A small-molecule ligand and the protein it binds are described below.
Small molecule (SMILES): C=CCNc1nc(N)c(C(=O)c2ccc3ccccc3c2)s1

Binding-site contacts:
Ligand atom C21 contacts residue GLN139 of chain 1.A at 3.6 Å.
Ligand atom C16 contacts residue GLN139 of chain 1.A at 3.6 Å.
Ligand atom C19 contacts residue GLU20 of chain 1.A at 3.6 Å.
Ligand atom C8 contacts residue LEU142 of chain 1.A at 3.2 Å (hydrophobic).
Ligand atom N9 contacts residue LEU91 of chain 1.A at 3.1 Å (h-bond).
Ligand atom O22 contacts residue LYS41 of chain 1.A at 2.7 Å (salt-bridge).
Ligand atom N9 contacts residue ALA39 of chain 1.A at 3.8 Å.
Ligand atom N10 contacts residue GLU89 of chain 1.A at 2.9 Å (salt-bridge).
Ligand atom C20 contacts residue GLY21 of chain 1.A at 3.6 Å.
Ligand atom C3 contacts residue ILE18 of chain 1.A at 3.7 Å (hydrophobic).
Ligand atom C1 contacts residue GLN93 of chain 1.A at 3.9 Å.
Ligand atom C2 contacts residue HIS92 of chain 1.A at 3.9 Å.
Ligand atom C1 contacts residue ASP94 of chain 1.A at 3.7 Å.
Ligand atom C12 contacts residue LYS41 of chain 1.A at 3.2 Å.
Ligand atom C17 contacts residue LYS41 of chain 1.A at 3.2 Å.
Ligand atom C8 contacts residue GLU89 of chain 1.A at 4.0 Å.
Ligand atom C13 contacts residue VAL26 of chain 1.A at 3.7 Å (hydrophobic).
Ligand atom N4 contacts residue PHE90 of chain 1.A at 3.2 Å.
Ligand atom C8 contacts residue ALA39 of chain 1.A at 3.5 Å (hydrophobic).
Ligand atom C20 contacts residue GLN139 of chain 1.A at 3.6 Å.
Ligand atom C3 contacts residue PHE90 of chain 1.A at 3.5 Å (hydrophobic).
Ligand atom C11 contacts residue LYS41 of chain 1.A at 3.3 Å.
Ligand atom C20 contacts residue GLU20 of chain 1.A at 3.3 Å.
Ligand atom O22 contacts residue ALA152 of chain 1.A at 3.6 Å.
Ligand atom C19 contacts residue GLY19 of chain 1.A at 3.9 Å.
Ligand atom C11 contacts residue LEU142 of chain 1.A at 3.7 Å (hydrophobic).
Ligand atom C5 contacts residue LEU91 of chain 1.A at 3.6 Å (hydrophobic).
Ligand atom N4 contacts residue LEU91 of chain 1.A at 2.8 Å (h-bond).
Ligand atom N9 contacts residue PHE90 of chain 1.A at 3.9 Å.
Ligand atom N10 contacts residue ALA39 of chain 1.A at 3.5 Å.
Ligand atom O22 contacts residue LEU142 of chain 1.A at 3.8 Å.
Ligand atom N10 contacts residue LEU142 of chain 1.A at 3.4 Å.
Ligand atom C3 contacts residue LEU91 of chain 1.A at 3.7 Å (hydrophobic).
Ligand atom N9 contacts residue LEU142 of chain 1.A at 3.7 Å.
Ligand atom C2 contacts residue LEU91 of chain 1.A at 3.6 Å (hydrophobic).
Ligand atom N10 contacts residue VAL72 of chain 1.A at 3.8 Å.
Ligand atom C18 contacts residue ILE18 of chain 1.A at 3.7 Å (hydrophobic).
Ligand atom C7 contacts residue LEU142 of chain 1.A at 3.3 Å (hydrophobic).
Ligand atom C18 contacts residue VAL26 of chain 1.A at 3.6 Å (hydrophobic).
Ligand atom C19 contacts residue GLY21 of chain 1.A at 3.8 Å.

Sequence of chain 1.A:
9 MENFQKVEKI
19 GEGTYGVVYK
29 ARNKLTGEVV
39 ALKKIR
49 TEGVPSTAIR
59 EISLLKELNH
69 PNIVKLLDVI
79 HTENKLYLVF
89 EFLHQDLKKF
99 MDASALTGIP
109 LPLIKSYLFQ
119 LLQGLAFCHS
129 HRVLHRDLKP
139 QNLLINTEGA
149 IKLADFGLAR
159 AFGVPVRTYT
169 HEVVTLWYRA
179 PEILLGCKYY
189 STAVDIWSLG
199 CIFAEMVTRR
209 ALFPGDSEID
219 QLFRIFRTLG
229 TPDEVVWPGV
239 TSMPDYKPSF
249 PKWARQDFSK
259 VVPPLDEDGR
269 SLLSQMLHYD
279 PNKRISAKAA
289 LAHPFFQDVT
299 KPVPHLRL